Binding-site contacts:
Ligand atom C7 contacts residue ASN900 of chain 1.A at 3.9 Å.
Ligand atom C3 contacts residue SER902 of chain 1.A at 4.4 Å.
Ligand atom O6 contacts residue ASN898 of chain 1.A at 4.0 Å.
Ligand atom C1 contacts residue ASN898 of chain 1.A at 4.1 Å.
Ligand atom C1 contacts residue ASN900 of chain 1.A at 1.4 Å.
Ligand atom C6 contacts residue ASN898 of chain 1.A at 4.0 Å.
Ligand atom C5 contacts residue ASN898 of chain 1.A at 4.0 Å.
Ligand atom O5 contacts residue ASN898 of chain 1.A at 4.1 Å.
Ligand atom O7 contacts residue ASN900 of chain 1.A at 4.4 Å.
Ligand atom C4 contacts residue ASN900 of chain 1.A at 4.2 Å.
Ligand atom C1 contacts residue SER902 of chain 1.A at 4.1 Å.
Ligand atom N2 contacts residue SER902 of chain 1.A at 3.2 Å (h-bond).
Ligand atom C8 contacts residue ASN900 of chain 1.A at 4.2 Å.
Ligand atom N2 contacts residue ASN900 of chain 1.A at 2.9 Å (h-bond).
Ligand atom C2 contacts residue ASN900 of chain 1.A at 2.4 Å.
Ligand atom C8 contacts residue SER902 of chain 1.A at 3.9 Å.
Ligand atom C5 contacts residue ASN900 of chain 1.A at 3.7 Å.
Ligand atom O5 contacts residue ASN900 of chain 1.A at 2.4 Å (h-bond).
Ligand atom C7 contacts residue SER902 of chain 1.A at 4.0 Å.
Ligand atom C3 contacts residue ASN900 of chain 1.A at 3.8 Å.
Ligand atom C2 contacts residue SER902 of chain 1.A at 4.0 Å.

Sequence of chain 1.A:
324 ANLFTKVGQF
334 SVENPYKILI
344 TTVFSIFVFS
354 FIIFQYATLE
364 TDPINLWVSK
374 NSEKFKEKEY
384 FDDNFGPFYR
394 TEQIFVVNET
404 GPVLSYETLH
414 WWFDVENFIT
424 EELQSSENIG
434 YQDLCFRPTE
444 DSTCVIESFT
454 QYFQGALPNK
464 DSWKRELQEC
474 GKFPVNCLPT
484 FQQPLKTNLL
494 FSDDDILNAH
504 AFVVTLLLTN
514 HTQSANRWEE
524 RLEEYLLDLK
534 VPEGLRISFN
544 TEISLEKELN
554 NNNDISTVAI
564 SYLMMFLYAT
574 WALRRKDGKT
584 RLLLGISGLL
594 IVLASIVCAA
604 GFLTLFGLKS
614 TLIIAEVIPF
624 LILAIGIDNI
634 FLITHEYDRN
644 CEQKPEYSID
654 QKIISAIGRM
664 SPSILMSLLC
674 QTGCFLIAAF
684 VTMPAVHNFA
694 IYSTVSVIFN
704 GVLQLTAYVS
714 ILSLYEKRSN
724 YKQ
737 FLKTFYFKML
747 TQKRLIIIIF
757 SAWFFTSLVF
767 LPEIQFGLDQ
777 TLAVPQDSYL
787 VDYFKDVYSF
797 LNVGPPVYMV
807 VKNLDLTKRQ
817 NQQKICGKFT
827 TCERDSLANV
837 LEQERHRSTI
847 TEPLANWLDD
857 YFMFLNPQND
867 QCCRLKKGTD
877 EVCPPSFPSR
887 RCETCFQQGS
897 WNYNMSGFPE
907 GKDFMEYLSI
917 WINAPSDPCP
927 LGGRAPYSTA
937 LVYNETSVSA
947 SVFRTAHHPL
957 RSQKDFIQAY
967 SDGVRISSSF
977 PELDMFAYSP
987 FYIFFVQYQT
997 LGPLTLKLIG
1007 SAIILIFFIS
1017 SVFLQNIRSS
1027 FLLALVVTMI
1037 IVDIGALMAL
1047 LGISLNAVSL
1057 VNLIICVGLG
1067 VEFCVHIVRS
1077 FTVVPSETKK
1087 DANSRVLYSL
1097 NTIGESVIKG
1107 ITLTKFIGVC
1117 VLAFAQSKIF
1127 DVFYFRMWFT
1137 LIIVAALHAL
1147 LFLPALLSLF

A protein and the small-molecule ligand that binds it are described below.
Small molecule (SMILES): CC(=O)N[C@@H]1[C@@H](O)[C@H](O)[C@@H](CO)O[C@H]1O